A protein and the small-molecule ligand that binds it are described below.
Small molecule (SMILES): CC(=O)N[C@H]1[C@H](O[C@H]2[C@H](O)[C@@H](NC(C)=O)CO[C@@H]2CO)O[C@H](CO)[C@@H](O[C@@H]2O[C@H](CO[C@H]3O[C@H](CO)[C@@H](O)[C@H](O)[C@@H]3O)[C@@H](O)[C@H](O[C@H]3O[C@H](CO)[C@@H](O)[C@H](O)[C@@H]3O)[C@@H]2O)[C@@H]1O

Binding-site contacts:
Ligand atom C5 contacts residue ASN255 of chain 1.E at 3.8 Å.
Ligand atom C2 contacts residue GLY107 of chain 1.I at 4.3 Å.
Ligand atom C2 contacts residue ASN255 of chain 1.E at 2.6 Å.
Ligand atom C2 contacts residue GLY66 of chain 1.J at 4.3 Å.
Ligand atom C8 contacts residue GLN108 of chain 1.I at 3.8 Å.
Ligand atom C2 contacts residue THR257 of chain 1.E at 4.4 Å.
Ligand atom O2 contacts residue GLY66 of chain 1.J at 3.8 Å.
Ligand atom C6 contacts residue HIS30 of chain 1.J at 4.4 Å.
Ligand atom C1 contacts residue ASN255 of chain 1.E at 1.5 Å.
Ligand atom O5 contacts residue ASN255 of chain 1.E at 2.4 Å (h-bond).
Ligand atom N2 contacts residue GLY107 of chain 1.I at 3.1 Å (h-bond).
Ligand atom N2 contacts residue HIS30 of chain 1.J at 4.0 Å.
Ligand atom N2 contacts residue ASN255 of chain 1.E at 3.0 Å (h-bond).
Ligand atom O7 contacts residue GLY29 of chain 1.J at 3.4 Å.
Ligand atom O2 contacts residue PHE65 of chain 1.J at 4.2 Å.
Ligand atom O7 contacts residue ASN255 of chain 1.E at 4.4 Å.
Ligand atom C7 contacts residue HIS30 of chain 1.J at 3.7 Å.
Ligand atom O5 contacts residue HIS30 of chain 1.J at 4.3 Å.
Ligand atom O6 contacts residue HIS30 of chain 1.J at 4.4 Å.
Ligand atom O4 contacts residue TYR28 of chain 1.J at 4.3 Å.
Ligand atom O7 contacts residue THR257 of chain 1.E at 4.4 Å.
Ligand atom C3 contacts residue ASN255 of chain 1.E at 3.9 Å.
Ligand atom C3 contacts residue HIS30 of chain 1.J at 3.8 Å.
Ligand atom O2 contacts residue TYR28 of chain 1.J at 4.1 Å.
Ligand atom C7 contacts residue GLY107 of chain 1.I at 3.5 Å.
Ligand atom O3 contacts residue HIS30 of chain 1.J at 3.1 Å.
Ligand atom C1 contacts residue THR257 of chain 1.E at 4.4 Å.
Ligand atom C7 contacts residue ASN255 of chain 1.E at 3.9 Å.
Ligand atom C4 contacts residue ASN255 of chain 1.E at 4.3 Å.
Ligand atom C8 contacts residue LEU89 of chain 1.J at 4.1 Å (hydrophobic).
Ligand atom C1 contacts residue GLY66 of chain 1.J at 3.8 Å.
Ligand atom O3 contacts residue GLY29 of chain 1.J at 3.5 Å.
Ligand atom C8 contacts residue HIS30 of chain 1.J at 3.5 Å.
Ligand atom O5 contacts residue GLY66 of chain 1.J at 3.8 Å.
Ligand atom C8 contacts residue GLY109 of chain 1.I at 3.5 Å.
Ligand atom C7 contacts residue GLY29 of chain 1.J at 4.4 Å.
Ligand atom O7 contacts residue HIS30 of chain 1.J at 3.1 Å (h-bond).
Ligand atom C8 contacts residue GLY107 of chain 1.I at 3.1 Å.

Sequence of chain 1.E:
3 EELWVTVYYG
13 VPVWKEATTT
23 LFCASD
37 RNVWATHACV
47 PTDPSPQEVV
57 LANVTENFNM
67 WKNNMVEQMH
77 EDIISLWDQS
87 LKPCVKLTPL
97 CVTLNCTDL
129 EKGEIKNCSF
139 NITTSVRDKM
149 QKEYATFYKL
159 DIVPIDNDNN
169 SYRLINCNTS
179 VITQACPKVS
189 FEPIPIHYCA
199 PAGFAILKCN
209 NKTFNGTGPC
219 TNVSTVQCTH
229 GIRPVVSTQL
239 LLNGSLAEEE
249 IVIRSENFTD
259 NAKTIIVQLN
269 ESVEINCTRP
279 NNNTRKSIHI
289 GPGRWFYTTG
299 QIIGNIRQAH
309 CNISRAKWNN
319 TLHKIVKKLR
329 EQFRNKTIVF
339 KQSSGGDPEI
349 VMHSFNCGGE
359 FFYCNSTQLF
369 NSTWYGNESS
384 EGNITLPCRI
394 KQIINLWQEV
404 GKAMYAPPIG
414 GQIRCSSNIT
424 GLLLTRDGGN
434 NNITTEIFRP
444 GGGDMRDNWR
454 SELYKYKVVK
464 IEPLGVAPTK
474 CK

Sequence of chain 1.I:
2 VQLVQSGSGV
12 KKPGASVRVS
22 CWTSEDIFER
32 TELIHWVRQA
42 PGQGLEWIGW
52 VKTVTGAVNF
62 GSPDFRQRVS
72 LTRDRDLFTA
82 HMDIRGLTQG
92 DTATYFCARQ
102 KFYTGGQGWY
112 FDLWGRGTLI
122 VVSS

Sequence of chain 1.J:
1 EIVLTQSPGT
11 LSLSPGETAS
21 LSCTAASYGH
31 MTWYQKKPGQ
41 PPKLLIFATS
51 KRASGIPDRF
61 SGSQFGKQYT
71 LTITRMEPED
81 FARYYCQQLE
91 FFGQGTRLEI